Sequence of chain 1.A:
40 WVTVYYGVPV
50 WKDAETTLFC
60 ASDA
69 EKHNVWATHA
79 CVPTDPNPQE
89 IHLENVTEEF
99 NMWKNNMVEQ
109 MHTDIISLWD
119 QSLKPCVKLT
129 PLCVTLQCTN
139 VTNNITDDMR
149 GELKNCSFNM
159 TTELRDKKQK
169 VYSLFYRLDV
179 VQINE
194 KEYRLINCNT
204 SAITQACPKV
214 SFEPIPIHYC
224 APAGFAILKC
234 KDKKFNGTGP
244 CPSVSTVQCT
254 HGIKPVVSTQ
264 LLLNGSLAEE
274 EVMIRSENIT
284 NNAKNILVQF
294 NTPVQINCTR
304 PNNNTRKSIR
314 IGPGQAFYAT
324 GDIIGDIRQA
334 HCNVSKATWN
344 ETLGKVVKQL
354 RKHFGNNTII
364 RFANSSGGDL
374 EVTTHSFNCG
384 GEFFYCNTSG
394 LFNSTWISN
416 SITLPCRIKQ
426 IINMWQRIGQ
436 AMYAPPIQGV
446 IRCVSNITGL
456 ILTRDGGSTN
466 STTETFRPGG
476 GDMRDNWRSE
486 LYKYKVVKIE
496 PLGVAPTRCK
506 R

Sequence of chain 1.G:
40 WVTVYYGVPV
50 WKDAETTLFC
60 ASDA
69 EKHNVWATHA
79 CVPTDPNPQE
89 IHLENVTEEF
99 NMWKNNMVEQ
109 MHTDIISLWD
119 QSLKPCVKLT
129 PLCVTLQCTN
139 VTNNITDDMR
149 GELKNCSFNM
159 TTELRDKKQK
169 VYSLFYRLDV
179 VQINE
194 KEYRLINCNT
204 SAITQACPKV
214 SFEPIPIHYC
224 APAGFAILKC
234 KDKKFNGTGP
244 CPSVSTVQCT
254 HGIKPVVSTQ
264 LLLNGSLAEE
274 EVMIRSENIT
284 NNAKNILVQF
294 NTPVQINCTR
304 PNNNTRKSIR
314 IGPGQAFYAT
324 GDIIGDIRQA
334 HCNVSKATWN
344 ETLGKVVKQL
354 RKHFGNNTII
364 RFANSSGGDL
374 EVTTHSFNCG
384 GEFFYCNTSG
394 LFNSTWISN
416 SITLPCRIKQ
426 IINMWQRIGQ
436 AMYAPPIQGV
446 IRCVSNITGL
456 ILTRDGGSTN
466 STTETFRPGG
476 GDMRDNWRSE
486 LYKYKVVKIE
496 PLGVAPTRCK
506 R

Binding-site contacts:
Ligand atom O5 contacts residue GLN115 of chain 1.I at 4.3 Å.
Ligand atom O7 contacts residue GLN116 of chain 1.I at 4.3 Å.
Ligand atom C5 contacts residue ASN202 of chain 1.G at 3.7 Å.
Ligand atom O5 contacts residue ARG197 of chain 1.G at 2.9 Å (salt-bridge).
Ligand atom O2 contacts residue GLN116 of chain 1.I at 3.9 Å.
Ligand atom C5 contacts residue GLN115 of chain 1.I at 4.1 Å.
Ligand atom C8 contacts residue THR203 of chain 1.G at 3.8 Å.
Ligand atom O2 contacts residue GLN115 of chain 1.I at 4.5 Å.
Ligand atom C1 contacts residue ASN202 of chain 1.G at 1.5 Å.
Ligand atom C7 contacts residue ARG313 of chain 1.A at 3.5 Å.
Ligand atom C2 contacts residue THR203 of chain 1.G at 4.1 Å.
Ligand atom C7 contacts residue THR203 of chain 1.G at 3.9 Å.
Ligand atom C4 contacts residue ASN202 of chain 1.G at 4.3 Å.
Ligand atom C1 contacts residue TYR117 of chain 1.I at 4.5 Å (hydrophobic).
Ligand atom C7 contacts residue ASN202 of chain 1.G at 3.2 Å.
Ligand atom O7 contacts residue ARG313 of chain 1.A at 2.9 Å (salt-bridge).
Ligand atom N2 contacts residue THR203 of chain 1.G at 3.2 Å (h-bond).
Ligand atom O7 contacts residue ASN202 of chain 1.G at 3.1 Å (h-bond).
Ligand atom O6 contacts residue ARG197 of chain 1.G at 3.4 Å (salt-bridge).
Ligand atom C3 contacts residue ASN202 of chain 1.G at 3.8 Å.
Ligand atom C6 contacts residue GLN115 of chain 1.I at 3.4 Å.
Ligand atom C6 contacts residue ARG197 of chain 1.G at 3.5 Å.
Ligand atom C1 contacts residue ARG197 of chain 1.G at 3.8 Å.
Ligand atom O5 contacts residue ASN202 of chain 1.G at 2.4 Å (h-bond).
Ligand atom C5 contacts residue ARG197 of chain 1.G at 3.9 Å.
Ligand atom C8 contacts residue ARG313 of chain 1.A at 3.6 Å.
Ligand atom O6 contacts residue GLN115 of chain 1.I at 2.8 Å (h-bond).
Ligand atom C1 contacts residue THR203 of chain 1.G at 3.8 Å.
Ligand atom O4 contacts residue GLN115 of chain 1.I at 4.3 Å.
Ligand atom C8 contacts residue ASN202 of chain 1.G at 3.1 Å.
Ligand atom O2 contacts residue TYR117 of chain 1.I at 3.5 Å (h-bond).
Ligand atom C4 contacts residue GLN115 of chain 1.I at 3.9 Å.
Ligand atom C1 contacts residue ILE199 of chain 1.G at 4.5 Å (hydrophobic).
Ligand atom C2 contacts residue ASN202 of chain 1.G at 2.5 Å.
Ligand atom N2 contacts residue ASN202 of chain 1.G at 2.9 Å (h-bond).
Ligand atom C2 contacts residue TYR117 of chain 1.I at 4.1 Å (hydrophobic).

Sequence of chain 1.I:
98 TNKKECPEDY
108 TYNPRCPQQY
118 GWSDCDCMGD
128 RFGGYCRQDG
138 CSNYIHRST

This small molecule binds to this protein.
Small molecule (SMILES): CC(=O)N[C@H]1[C@H](O[C@H]2[C@H](O)[C@@H](NC(C)=O)CO[C@@H]2CO)O[C@H](CO)[C@@H](O[C@@H]2O[C@@H]3CO[C@]4(O[C@H]([C@@H]2O)[C@@H]3O)O[C@H](CO)[C@@H](O)[C@H](O)[C@@H]4O)[C@@H]1O